Binding-site contacts:
Ligand atom C4 contacts residue ASN211 of chain 1.A at 4.2 Å.
Ligand atom O5 contacts residue LYS199 of chain 1.A at 4.0 Å.
Ligand atom C6 contacts residue LYS199 of chain 1.A at 4.3 Å.
Ligand atom C2 contacts residue ASN211 of chain 1.A at 2.5 Å.
Ligand atom O5 contacts residue ASN211 of chain 1.A at 2.4 Å (h-bond).
Ligand atom C5 contacts residue LYS199 of chain 1.A at 4.5 Å.
Ligand atom C3 contacts residue ASN211 of chain 1.A at 3.8 Å.
Ligand atom C8 contacts residue ASN211 of chain 1.A at 3.8 Å.
Ligand atom C1 contacts residue HIS55 of chain 1.A at 4.3 Å.
Ligand atom C1 contacts residue ASN211 of chain 1.A at 1.4 Å.
Ligand atom N2 contacts residue ASN211 of chain 1.A at 2.9 Å (h-bond).
Ligand atom C5 contacts residue ASN211 of chain 1.A at 3.7 Å.
Ligand atom C7 contacts residue ASN211 of chain 1.A at 3.4 Å.
Ligand atom O7 contacts residue ASN211 of chain 1.A at 3.5 Å (h-bond).

Sequence of chain 1.A:
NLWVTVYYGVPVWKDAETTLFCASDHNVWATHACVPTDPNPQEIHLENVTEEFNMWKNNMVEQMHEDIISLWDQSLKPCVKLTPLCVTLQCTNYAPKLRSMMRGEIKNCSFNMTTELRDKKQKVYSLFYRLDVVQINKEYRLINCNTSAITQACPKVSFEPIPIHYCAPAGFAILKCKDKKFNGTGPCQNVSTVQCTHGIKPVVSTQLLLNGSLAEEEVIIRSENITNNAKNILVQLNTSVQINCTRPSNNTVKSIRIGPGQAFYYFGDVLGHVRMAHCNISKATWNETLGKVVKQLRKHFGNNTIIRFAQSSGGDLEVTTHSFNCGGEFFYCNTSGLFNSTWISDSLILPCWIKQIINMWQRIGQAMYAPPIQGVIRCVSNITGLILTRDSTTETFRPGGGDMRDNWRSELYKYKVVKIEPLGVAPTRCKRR

The small molecule below binds the protein below.
Small molecule (SMILES): CC(=O)N[C@@H]1[C@@H](O)[C@H](O)[C@@H](CO)O[C@H]1O